The small molecule below binds the protein below.
Small molecule (SMILES): CC(=O)N[C@@H]1[C@@H](O)[C@H](O)[C@@H](CO)O[C@H]1O

Binding-site contacts:
Ligand atom N2 contacts residue ASN38 of chain 3.A at 2.9 Å (h-bond).
Ligand atom C7 contacts residue ASN38 of chain 3.A at 3.6 Å.
Ligand atom O7 contacts residue ASN38 of chain 3.A at 4.0 Å.
Ligand atom C5 contacts residue ASN38 of chain 3.A at 3.8 Å.
Ligand atom C1 contacts residue ASN38 of chain 3.A at 1.5 Å.
Ligand atom C3 contacts residue ASN38 of chain 3.A at 3.8 Å.
Ligand atom C8 contacts residue LYS37 of chain 3.A at 4.1 Å.
Ligand atom O5 contacts residue ASN38 of chain 3.A at 2.4 Å (h-bond).
Ligand atom O7 contacts residue LYS37 of chain 3.A at 4.0 Å.
Ligand atom C4 contacts residue ASN38 of chain 3.A at 4.3 Å.
Ligand atom C2 contacts residue ASN38 of chain 3.A at 2.5 Å.

Sequence of chain 3.A:
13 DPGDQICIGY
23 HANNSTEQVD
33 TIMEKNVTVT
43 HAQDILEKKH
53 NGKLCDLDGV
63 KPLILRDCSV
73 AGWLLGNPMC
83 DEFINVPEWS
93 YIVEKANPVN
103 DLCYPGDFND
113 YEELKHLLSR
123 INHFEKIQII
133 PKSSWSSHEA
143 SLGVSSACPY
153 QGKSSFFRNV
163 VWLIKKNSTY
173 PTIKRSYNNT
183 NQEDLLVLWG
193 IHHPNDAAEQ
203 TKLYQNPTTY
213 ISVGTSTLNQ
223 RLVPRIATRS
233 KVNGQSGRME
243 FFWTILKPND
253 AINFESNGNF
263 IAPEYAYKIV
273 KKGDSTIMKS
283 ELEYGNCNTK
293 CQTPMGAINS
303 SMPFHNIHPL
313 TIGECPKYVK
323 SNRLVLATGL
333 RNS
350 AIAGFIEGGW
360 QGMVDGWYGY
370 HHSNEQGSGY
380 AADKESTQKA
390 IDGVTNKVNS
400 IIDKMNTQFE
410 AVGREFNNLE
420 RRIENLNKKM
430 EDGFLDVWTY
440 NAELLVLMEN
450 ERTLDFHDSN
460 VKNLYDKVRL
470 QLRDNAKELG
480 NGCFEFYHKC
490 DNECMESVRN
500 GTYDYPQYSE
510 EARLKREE